Sequence of chain 6.E:
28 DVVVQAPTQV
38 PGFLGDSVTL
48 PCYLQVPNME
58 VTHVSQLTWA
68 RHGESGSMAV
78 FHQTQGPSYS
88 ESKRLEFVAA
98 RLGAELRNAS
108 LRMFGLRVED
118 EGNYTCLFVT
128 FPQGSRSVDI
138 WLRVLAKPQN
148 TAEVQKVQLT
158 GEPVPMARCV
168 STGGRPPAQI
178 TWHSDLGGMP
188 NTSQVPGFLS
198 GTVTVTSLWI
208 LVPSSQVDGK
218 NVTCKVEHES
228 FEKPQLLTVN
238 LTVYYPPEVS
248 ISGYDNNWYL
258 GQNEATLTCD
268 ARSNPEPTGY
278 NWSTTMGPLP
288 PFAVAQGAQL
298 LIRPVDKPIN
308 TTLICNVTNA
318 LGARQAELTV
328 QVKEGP

The protein below binds the small molecule below.
Small molecule (SMILES): CC(=O)N[C@@H]1[C@@H](O)[C@H](O)[C@@H](CO)O[C@H]1O

Binding-site contacts:
Ligand atom C5 contacts residue THR315 of chain 6.E at 4.0 Å.
Ligand atom C4 contacts residue ASN313 of chain 6.E at 4.2 Å.
Ligand atom C2 contacts residue ASN313 of chain 6.E at 2.4 Å.
Ligand atom C1 contacts residue ASN313 of chain 6.E at 1.4 Å.
Ligand atom O7 contacts residue ASN313 of chain 6.E at 3.6 Å.
Ligand atom C3 contacts residue ASN313 of chain 6.E at 3.8 Å.
Ligand atom C8 contacts residue GLN322 of chain 6.E at 3.2 Å.
Ligand atom C7 contacts residue ASN313 of chain 6.E at 3.5 Å.
Ligand atom O5 contacts residue ASN313 of chain 6.E at 2.3 Å (h-bond).
Ligand atom O5 contacts residue THR315 of chain 6.E at 3.9 Å.
Ligand atom C5 contacts residue ASN313 of chain 6.E at 3.6 Å.
Ligand atom N2 contacts residue ASN313 of chain 6.E at 3.0 Å (h-bond).
Ligand atom O7 contacts residue GLN322 of chain 6.E at 4.4 Å.
Ligand atom C6 contacts residue THR315 of chain 6.E at 3.8 Å.
Ligand atom C7 contacts residue GLN322 of chain 6.E at 3.9 Å.
Ligand atom N2 contacts residue GLN322 of chain 6.E at 4.5 Å.